Sequence of chain 1.A:
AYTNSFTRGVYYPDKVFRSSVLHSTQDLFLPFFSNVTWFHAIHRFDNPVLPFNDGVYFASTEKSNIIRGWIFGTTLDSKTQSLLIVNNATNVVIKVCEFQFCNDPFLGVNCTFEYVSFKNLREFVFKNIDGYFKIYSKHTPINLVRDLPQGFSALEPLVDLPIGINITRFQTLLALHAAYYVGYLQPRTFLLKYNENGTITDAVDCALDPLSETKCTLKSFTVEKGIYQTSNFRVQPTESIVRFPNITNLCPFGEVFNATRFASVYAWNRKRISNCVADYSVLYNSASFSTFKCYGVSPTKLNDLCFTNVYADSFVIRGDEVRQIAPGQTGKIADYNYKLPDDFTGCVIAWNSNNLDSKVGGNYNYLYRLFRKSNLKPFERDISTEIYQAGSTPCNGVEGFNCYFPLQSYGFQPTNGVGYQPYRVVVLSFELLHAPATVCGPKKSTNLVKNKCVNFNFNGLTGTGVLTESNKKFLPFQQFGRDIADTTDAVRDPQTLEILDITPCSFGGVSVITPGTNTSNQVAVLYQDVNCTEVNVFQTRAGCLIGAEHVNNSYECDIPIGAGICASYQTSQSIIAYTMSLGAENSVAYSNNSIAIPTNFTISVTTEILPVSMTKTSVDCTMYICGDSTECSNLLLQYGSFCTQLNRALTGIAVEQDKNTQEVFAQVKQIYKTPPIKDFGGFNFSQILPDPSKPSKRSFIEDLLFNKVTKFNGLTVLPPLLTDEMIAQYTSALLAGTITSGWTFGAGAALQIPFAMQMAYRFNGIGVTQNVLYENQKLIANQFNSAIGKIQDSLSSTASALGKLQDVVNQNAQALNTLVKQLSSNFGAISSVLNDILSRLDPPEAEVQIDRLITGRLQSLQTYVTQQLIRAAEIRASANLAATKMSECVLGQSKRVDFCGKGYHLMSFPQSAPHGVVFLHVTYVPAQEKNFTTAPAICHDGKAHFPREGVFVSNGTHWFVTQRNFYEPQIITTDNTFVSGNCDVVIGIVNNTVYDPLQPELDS

A small-molecule ligand and the protein it binds are described below.
Small molecule (SMILES): CC(=O)N[C@H]1[C@H](O[C@H]2[C@H](O)[C@@H](NC(C)=O)CO[C@@H]2CO)O[C@H](CO)[C@@H](O)[C@@H]1O

Binding-site contacts:
Ligand atom C5 contacts residue ASN1098 of chain 1.A at 3.7 Å.
Ligand atom O5 contacts residue PHE1103 of chain 1.A at 3.7 Å.
Ligand atom O5 contacts residue ASN1098 of chain 1.A at 2.4 Å (h-bond).
Ligand atom C1 contacts residue HIS1101 of chain 1.A at 4.3 Å.
Ligand atom N2 contacts residue ASN1098 of chain 1.A at 2.9 Å (h-bond).
Ligand atom N2 contacts residue THR1100 of chain 1.A at 2.9 Å (h-bond).
Ligand atom C3 contacts residue ASN1098 of chain 1.A at 3.8 Å.
Ligand atom C6 contacts residue PHE1103 of chain 1.A at 3.6 Å (hydrophobic).
Ligand atom C2 contacts residue ASN1098 of chain 1.A at 2.5 Å.
Ligand atom C3 contacts residue THR1100 of chain 1.A at 3.6 Å.
Ligand atom O3 contacts residue THR1100 of chain 1.A at 4.3 Å.
Ligand atom C2 contacts residue THR1100 of chain 1.A at 3.6 Å.
Ligand atom O7 contacts residue ASN1098 of chain 1.A at 3.1 Å (h-bond).
Ligand atom O7 contacts residue HIS1101 of chain 1.A at 3.5 Å (h-bond).
Ligand atom C8 contacts residue THR1100 of chain 1.A at 4.0 Å.
Ligand atom C3 contacts residue HIS1101 of chain 1.A at 3.9 Å.
Ligand atom C4 contacts residue HIS1101 of chain 1.A at 4.2 Å.
Ligand atom C8 contacts residue ASN1098 of chain 1.A at 3.5 Å.
Ligand atom C8 contacts residue HIS1101 of chain 1.A at 4.2 Å.
Ligand atom C1 contacts residue PHE1103 of chain 1.A at 4.2 Å (hydrophobic).
Ligand atom C5 contacts residue PHE1103 of chain 1.A at 3.8 Å (hydrophobic).
Ligand atom C7 contacts residue ASN1098 of chain 1.A at 3.2 Å.
Ligand atom C5 contacts residue HIS1101 of chain 1.A at 4.0 Å.
Ligand atom O6 contacts residue PHE1103 of chain 1.A at 4.5 Å.
Ligand atom C1 contacts residue ASN1098 of chain 1.A at 1.4 Å.
Ligand atom C4 contacts residue ASN1098 of chain 1.A at 4.2 Å.
Ligand atom C7 contacts residue HIS1101 of chain 1.A at 4.0 Å.
Ligand atom O4 contacts residue HIS1101 of chain 1.A at 4.0 Å.
Ligand atom C7 contacts residue THR1100 of chain 1.A at 3.9 Å.
Ligand atom C1 contacts residue THR1100 of chain 1.A at 3.8 Å.